A small-molecule ligand and the protein it binds are described below.
Small molecule (SMILES): CC(=O)N[C@@H]1[C@@H](O)[C@H](O)[C@@H](CO)O[C@H]1O

Sequence of chain 1.J:
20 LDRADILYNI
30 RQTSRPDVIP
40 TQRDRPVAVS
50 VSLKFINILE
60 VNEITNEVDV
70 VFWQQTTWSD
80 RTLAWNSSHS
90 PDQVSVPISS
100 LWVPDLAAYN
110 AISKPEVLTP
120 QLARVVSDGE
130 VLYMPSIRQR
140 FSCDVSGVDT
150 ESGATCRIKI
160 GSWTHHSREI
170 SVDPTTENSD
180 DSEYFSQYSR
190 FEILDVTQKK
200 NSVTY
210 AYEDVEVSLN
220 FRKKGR

Binding-site contacts:
Ligand atom C3 contacts residue ASN85 of chain 1.J at 3.8 Å.
Ligand atom C2 contacts residue ASN85 of chain 1.J at 2.5 Å.
Ligand atom C5 contacts residue ASN85 of chain 1.J at 3.7 Å.
Ligand atom C6 contacts residue SER87 of chain 1.J at 4.0 Å.
Ligand atom C5 contacts residue SER87 of chain 1.J at 4.0 Å.
Ligand atom N2 contacts residue ASN85 of chain 1.J at 2.9 Å (h-bond).
Ligand atom C1 contacts residue ASN85 of chain 1.J at 1.5 Å.
Ligand atom C8 contacts residue ASN85 of chain 1.J at 4.2 Å.
Ligand atom C1 contacts residue SER87 of chain 1.J at 4.0 Å.
Ligand atom O5 contacts residue ASN85 of chain 1.J at 2.5 Å (h-bond).
Ligand atom O7 contacts residue ASN85 of chain 1.J at 2.7 Å (h-bond).
Ligand atom O5 contacts residue SER87 of chain 1.J at 3.4 Å (h-bond).
Ligand atom C7 contacts residue ASN85 of chain 1.J at 3.0 Å.
Ligand atom C4 contacts residue ASN85 of chain 1.J at 4.3 Å.